Binding-site contacts:
Ligand atom C5 contacts residue ASN111 of chain 1.C at 3.6 Å.
Ligand atom C7 contacts residue ASP138 of chain 1.C at 3.6 Å.
Ligand atom C3 contacts residue ASN111 of chain 1.C at 3.8 Å.
Ligand atom C7 contacts residue ARG135 of chain 1.C at 3.9 Å.
Ligand atom C8 contacts residue ARG135 of chain 1.C at 3.3 Å.
Ligand atom O5 contacts residue LEU213 of chain 1.C at 4.0 Å.
Ligand atom C7 contacts residue ASN111 of chain 1.C at 3.6 Å.
Ligand atom O7 contacts residue ASN111 of chain 1.C at 3.7 Å.
Ligand atom C2 contacts residue SER198 of chain 1.C at 4.3 Å.
Ligand atom C8 contacts residue LEU137 of chain 1.C at 3.7 Å (hydrophobic).
Ligand atom O5 contacts residue THR113 of chain 1.C at 4.4 Å.
Ligand atom O6 contacts residue THR113 of chain 1.C at 3.3 Å.
Ligand atom C3 contacts residue ASP138 of chain 1.C at 4.2 Å.
Ligand atom C6 contacts residue LEU213 of chain 1.C at 4.3 Å (hydrophobic).
Ligand atom O7 contacts residue LYS197 of chain 1.C at 4.3 Å.
Ligand atom O6 contacts residue ARG229 of chain 1.C at 3.1 Å.
Ligand atom C6 contacts residue ARG229 of chain 1.C at 3.6 Å.
Ligand atom N2 contacts residue ASP138 of chain 1.C at 3.6 Å.
Ligand atom C8 contacts residue SER134 of chain 1.C at 4.2 Å.
Ligand atom C1 contacts residue THR113 of chain 1.C at 4.5 Å.
Ligand atom C8 contacts residue ASP138 of chain 1.C at 3.7 Å.
Ligand atom C8 contacts residue ILE136 of chain 1.C at 3.9 Å (hydrophobic).
Ligand atom O3 contacts residue ASP138 of chain 1.C at 3.2 Å (salt-bridge).
Ligand atom O7 contacts residue ARG135 of chain 1.C at 3.8 Å.
Ligand atom C8 contacts residue ASN111 of chain 1.C at 4.0 Å.
Ligand atom N2 contacts residue ASN111 of chain 1.C at 3.0 Å (h-bond).
Ligand atom C4 contacts residue ASN111 of chain 1.C at 4.2 Å.
Ligand atom C2 contacts residue ASN111 of chain 1.C at 2.5 Å.
Ligand atom C1 contacts residue ASN111 of chain 1.C at 1.4 Å.
Ligand atom C6 contacts residue THR113 of chain 1.C at 4.4 Å.
Ligand atom O7 contacts residue SER198 of chain 1.C at 4.0 Å.
Ligand atom O7 contacts residue ASP138 of chain 1.C at 2.9 Å (salt-bridge).
Ligand atom O5 contacts residue ASN111 of chain 1.C at 2.3 Å (h-bond).

Sequence of chain 1.C:
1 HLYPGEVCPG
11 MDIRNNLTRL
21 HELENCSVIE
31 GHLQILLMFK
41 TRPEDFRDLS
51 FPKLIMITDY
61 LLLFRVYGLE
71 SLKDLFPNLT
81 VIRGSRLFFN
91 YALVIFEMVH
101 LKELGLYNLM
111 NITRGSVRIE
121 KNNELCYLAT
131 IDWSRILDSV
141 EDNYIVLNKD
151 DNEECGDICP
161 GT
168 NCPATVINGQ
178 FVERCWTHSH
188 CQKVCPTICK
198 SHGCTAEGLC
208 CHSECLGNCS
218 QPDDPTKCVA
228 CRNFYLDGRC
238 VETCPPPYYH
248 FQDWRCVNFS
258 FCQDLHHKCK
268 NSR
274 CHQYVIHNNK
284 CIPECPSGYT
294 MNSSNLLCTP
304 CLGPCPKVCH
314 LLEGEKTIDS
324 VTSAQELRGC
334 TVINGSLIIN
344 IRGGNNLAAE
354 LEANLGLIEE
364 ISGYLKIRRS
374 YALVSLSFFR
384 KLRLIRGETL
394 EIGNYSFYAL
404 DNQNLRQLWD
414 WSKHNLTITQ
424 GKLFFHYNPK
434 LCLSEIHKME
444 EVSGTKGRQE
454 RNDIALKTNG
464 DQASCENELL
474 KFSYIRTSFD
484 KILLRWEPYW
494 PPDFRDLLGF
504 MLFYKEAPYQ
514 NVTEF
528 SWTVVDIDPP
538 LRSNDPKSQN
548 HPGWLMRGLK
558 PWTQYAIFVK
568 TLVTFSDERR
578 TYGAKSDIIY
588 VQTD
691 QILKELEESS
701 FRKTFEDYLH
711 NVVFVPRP

This small molecule binds to this protein.
Small molecule (SMILES): CC(=O)N[C@H]1[C@H](O[C@H]2[C@H](O)[C@@H](NC(C)=O)CO[C@@H]2CO)O[C@H](CO)[C@@H](O)[C@@H]1O